Sequence of chain 30.D:
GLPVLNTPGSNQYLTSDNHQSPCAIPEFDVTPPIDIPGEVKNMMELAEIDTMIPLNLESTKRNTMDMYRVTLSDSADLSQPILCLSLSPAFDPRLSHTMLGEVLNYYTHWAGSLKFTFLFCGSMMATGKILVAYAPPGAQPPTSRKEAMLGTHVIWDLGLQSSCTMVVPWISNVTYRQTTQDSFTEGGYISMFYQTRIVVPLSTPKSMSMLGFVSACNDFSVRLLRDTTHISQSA

Binding-site contacts:
Ligand atom C5C contacts residue VAL195 of chain 29.B at 3.8 Å (hydrophobic).
Ligand atom C3 contacts residue PHE237 of chain 29.B at 3.7 Å (hydrophobic).
Ligand atom C4 contacts residue PHE237 of chain 29.B at 3.1 Å (hydrophobic).
Ligand atom C5B contacts residue ILE193 of chain 29.B at 3.9 Å (hydrophobic).
Ligand atom C5A contacts residue ILE156 of chain 29.B at 3.2 Å (hydrophobic).
Ligand atom C2B contacts residue VAL195 of chain 29.B at 3.9 Å (hydrophobic).
Ligand atom C2A contacts residue ILE193 of chain 29.B at 3.9 Å (hydrophobic).
Ligand atom C31 contacts residue TYR111 of chain 29.B at 3.7 Å (hydrophobic).
Ligand atom C4A contacts residue PRO180 of chain 29.B at 3.3 Å (hydrophobic).
Ligand atom C3B contacts residue TYR158 of chain 29.B at 3.4 Å (hydrophobic).
Ligand atom C4B contacts residue ILE193 of chain 29.B at 3.8 Å (hydrophobic).
Ligand atom C4B contacts residue TYR158 of chain 29.B at 3.8 Å (hydrophobic).
Ligand atom N3A contacts residue ALA24 of chain 29.D at 3.9 Å.
Ligand atom C4C contacts residue VAL198 of chain 29.B at 3.8 Å (hydrophobic).
Ligand atom C4C contacts residue PHE237 of chain 29.B at 3.6 Å (hydrophobic).
Ligand atom N2 contacts residue TYR204 of chain 29.B at 3.8 Å.
Ligand atom C5A contacts residue ILE182 of chain 29.B at 3.5 Å (hydrophobic).
Ligand atom O1 contacts residue TYR204 of chain 29.B at 3.6 Å.
Ligand atom O1B contacts residue ILE109 of chain 29.B at 3.8 Å.
Ligand atom C31 contacts residue PHE237 of chain 29.B at 3.8 Å (hydrophobic).
Ligand atom N2 contacts residue TYR111 of chain 29.B at 3.1 Å.
Ligand atom C2B contacts residue TYR158 of chain 29.B at 3.5 Å (hydrophobic).
Ligand atom O1 contacts residue TYR111 of chain 29.B at 3.5 Å.
Ligand atom C7C contacts residue TYR158 of chain 29.B at 3.8 Å (hydrophobic).
Ligand atom N3A contacts residue TYR158 of chain 29.B at 3.7 Å.
Ligand atom C3 contacts residue TYR111 of chain 29.B at 3.2 Å (hydrophobic).
Ligand atom O1A contacts residue PHE135 of chain 29.B at 3.8 Å.
Ligand atom C2C contacts residue PHE237 of chain 29.B at 3.8 Å (hydrophobic).
Ligand atom N3A contacts residue PRO180 of chain 29.B at 3.7 Å.
Ligand atom C2A contacts residue TYR158 of chain 29.B at 3.9 Å (hydrophobic).
Ligand atom O1B contacts residue PHE133 of chain 29.B at 3.9 Å.
Ligand atom C5 contacts residue TYR111 of chain 29.B at 3.8 Å (hydrophobic).
Ligand atom O1 contacts residue PHE129 of chain 29.B at 3.8 Å.
Ligand atom C6B contacts residue PHE133 of chain 29.B at 3.5 Å (hydrophobic).
Ligand atom C6C contacts residue VAL198 of chain 29.B at 3.9 Å (hydrophobic).
Ligand atom C4A contacts residue ILE182 of chain 29.B at 3.9 Å (hydrophobic).
Ligand atom C6C contacts residue PHE237 of chain 29.B at 3.9 Å (hydrophobic).
Ligand atom C4A contacts residue SER181 of chain 29.B at 3.8 Å.
Ligand atom C4 contacts residue TYR111 of chain 29.B at 3.6 Å (hydrophobic).
Ligand atom C5B contacts residue LEU240 of chain 29.B at 3.5 Å (hydrophobic).

Sequence of chain 29.D:
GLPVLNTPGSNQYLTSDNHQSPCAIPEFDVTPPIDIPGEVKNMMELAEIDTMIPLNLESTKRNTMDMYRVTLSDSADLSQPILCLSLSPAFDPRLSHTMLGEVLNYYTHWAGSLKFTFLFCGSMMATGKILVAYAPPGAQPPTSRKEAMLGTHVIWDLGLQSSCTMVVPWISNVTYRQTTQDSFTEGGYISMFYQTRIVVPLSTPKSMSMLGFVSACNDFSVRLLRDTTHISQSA

Sequence of chain 29.B:
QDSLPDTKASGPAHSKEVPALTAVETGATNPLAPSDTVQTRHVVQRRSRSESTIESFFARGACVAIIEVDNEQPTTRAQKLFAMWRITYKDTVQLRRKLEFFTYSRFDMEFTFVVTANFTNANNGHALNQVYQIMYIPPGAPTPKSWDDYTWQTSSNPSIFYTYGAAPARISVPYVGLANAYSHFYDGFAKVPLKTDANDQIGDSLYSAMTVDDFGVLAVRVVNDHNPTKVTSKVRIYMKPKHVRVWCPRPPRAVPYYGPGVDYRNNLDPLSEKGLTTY

This protein binds this small molecule.
Small molecule (SMILES): Cc1cc(CCCCCCCOc2ccc(C3=NCCO3)cc2)on1